Sequence of chain 1.B:
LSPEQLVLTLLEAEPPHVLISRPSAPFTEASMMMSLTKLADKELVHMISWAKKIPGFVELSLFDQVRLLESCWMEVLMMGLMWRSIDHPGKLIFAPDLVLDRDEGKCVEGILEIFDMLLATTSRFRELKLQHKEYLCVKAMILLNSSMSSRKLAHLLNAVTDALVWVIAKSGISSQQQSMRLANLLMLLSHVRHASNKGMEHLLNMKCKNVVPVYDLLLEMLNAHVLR

Binding-site contacts:
Ligand atom C contacts residue GLU233 of chain 1.B at 4.2 Å.
Ligand atom CD2 contacts residue GLN67 of chain 1.B at 3.9 Å.
Ligand atom CB contacts residue GLU233 of chain 1.B at 3.4 Å.
Ligand atom O contacts residue ILE50 of chain 1.B at 3.9 Å.
Ligand atom CD2 contacts residue PHE59 of chain 1.B at 4.2 Å (hydrophobic).
Ligand atom CA contacts residue ILE50 of chain 1.B at 4.0 Å (hydrophobic).
Ligand atom CD1 contacts residue VAL68 of chain 1.B at 3.7 Å (hydrophobic).
Ligand atom CG2 contacts residue LEU64 of chain 1.B at 3.3 Å (hydrophobic).
Ligand atom CD2 contacts residue VAL239 of chain 1.B at 4.1 Å (hydrophobic).
Ligand atom CB contacts residue ILE50 of chain 1.B at 3.9 Å (hydrophobic).
Ligand atom CA contacts residue LYS54 of chain 1.B at 4.4 Å.
Ligand atom N contacts residue GLU233 of chain 1.B at 3.2 Å (salt-bridge).
Ligand atom N contacts residue ILE50 of chain 1.B at 3.9 Å.
Ligand atom CD2 contacts residue ILE50 of chain 1.B at 3.6 Å (hydrophobic).
Ligand atom O contacts residue LYS54 of chain 1.B at 2.7 Å (salt-bridge).
Ligand atom C contacts residue ILE50 of chain 1.B at 3.9 Å (hydrophobic).
Ligand atom CD2 contacts residue LYS54 of chain 1.B at 4.4 Å.
Ligand atom CD1 contacts residue LEU71 of chain 1.B at 4.4 Å (hydrophobic).
Ligand atom CD2 contacts residue GLU72 of chain 1.B at 3.8 Å.
Ligand atom CG2 contacts residue VAL239 of chain 1.B at 3.8 Å (hydrophobic).
Ligand atom N contacts residue GLU233 of chain 1.B at 3.2 Å (salt-bridge).
Ligand atom CA contacts residue GLU233 of chain 1.B at 3.9 Å.
Ligand atom CG contacts residue LEU230 of chain 1.B at 3.7 Å (hydrophobic).
Ligand atom CG contacts residue LEU71 of chain 1.B at 4.4 Å (hydrophobic).
Ligand atom CG contacts residue MET234 of chain 1.B at 4.3 Å (hydrophobic).
Ligand atom C contacts residue LYS54 of chain 1.B at 3.9 Å.
Ligand atom CB contacts residue GLU233 of chain 1.B at 3.0 Å.
Ligand atom CA contacts residue GLU233 of chain 1.B at 3.6 Å.
Ligand atom CE contacts residue LEU230 of chain 1.B at 3.7 Å (hydrophobic).
Ligand atom CD1 contacts residue ILE50 of chain 1.B at 3.7 Å (hydrophobic).
Ligand atom CG2 contacts residue VAL68 of chain 1.B at 4.1 Å (hydrophobic).
Ligand atom OXT contacts residue LYS54 of chain 1.B at 4.0 Å.
Ligand atom CD1 contacts residue MET234 of chain 1.B at 4.0 Å (hydrophobic).
Ligand atom CG contacts residue ILE50 of chain 1.B at 3.9 Å (hydrophobic).
Ligand atom CD2 contacts residue VAL68 of chain 1.B at 3.9 Å (hydrophobic).
Ligand atom CD2 contacts residue LEU71 of chain 1.B at 3.9 Å (hydrophobic).
Ligand atom CD2 contacts residue MET234 of chain 1.B at 3.7 Å (hydrophobic).
Ligand atom CD2 contacts residue VAL47 of chain 1.B at 4.2 Å (hydrophobic).
Ligand atom CG contacts residue GLU233 of chain 1.B at 4.1 Å.
Ligand atom CG1 contacts residue LEU64 of chain 1.B at 4.3 Å (hydrophobic).

The small molecule below binds the protein below.
Small molecule (SMILES): CC(C)C[C@H](NC(=O)[C@H](CCC(N)=O)NC(=O)[C@@H](NC(=O)[C@H](CC(C)C)NC(=O)[C@@H](N)CCCCN)C(C)C)C(=O)N[C@@H](CC(C)C)C(=O)N[C@H](C(=O)N[C@H](C(=O)N[C@H](C(=O)O)[C@@H](C)O)[C@@H](C)O)[C@@H](C)O